This small molecule binds to this protein.
Small molecule (SMILES): Cc1ccccc1CNC(=O)[C@H](Cc1ccncc1)NC(=O)[C@H](CC(=O)NCC(C)(C)C)NC(=O)C(=O)c1c[nH]c2ccccc12

Binding-site contacts:
Ligand atom O13 contacts residue ALA22 of chain 1.Y at 3.5 Å.
Ligand atom C21 contacts residue ALA49 of chain 1.Y at 3.7 Å (hydrophobic).
Ligand atom C46 contacts residue SER149 of chain 1.Z at 3.3 Å.
Ligand atom C26 contacts residue GLY47 of chain 1.Y at 3.4 Å.
Ligand atom C35 contacts residue THR21 of chain 1.Y at 3.8 Å.
Ligand atom C20 contacts residue ALA49 of chain 1.Y at 3.6 Å (hydrophobic).
Ligand atom C38 contacts residue ASP145 of chain 1.Z at 3.3 Å.
Ligand atom C45 contacts residue SER143 of chain 1.Z at 3.2 Å.
Ligand atom C39 contacts residue ASP145 of chain 1.Z at 3.7 Å.
Ligand atom O27 contacts residue ALA20 of chain 1.Y at 3.1 Å.
Ligand atom C19 contacts residue ALA49 of chain 1.Y at 3.4 Å (hydrophobic).
Ligand atom C17 contacts residue ALA49 of chain 1.Y at 3.8 Å (hydrophobic).
Ligand atom O12 contacts residue PRO146 of chain 1.Z at 3.8 Å.
Ligand atom C36 contacts residue ASP145 of chain 1.Z at 3.7 Å.
Ligand atom N40 contacts residue SER149 of chain 1.Z at 3.2 Å (h-bond).
Ligand atom C26 contacts residue THR21 of chain 1.Y at 3.7 Å.
Ligand atom O27 contacts residue THR21 of chain 1.Y at 2.8 Å (h-bond).
Ligand atom O37 contacts residue ALA49 of chain 1.Y at 2.8 Å (h-bond).
Ligand atom C16 contacts residue THR1 of chain 1.Y at 3.1 Å.
Ligand atom C22 contacts residue VAL31 of chain 1.Y at 3.5 Å (hydrophobic).
Ligand atom C44 contacts residue SER28 of chain 1.Y at 3.7 Å.
Ligand atom N29 contacts residue THR21 of chain 1.Y at 2.9 Å (h-bond).
Ligand atom C45 contacts residue ARG156 of chain 1.Z at 3.4 Å.
Ligand atom CL23 contacts residue MET45 of chain 1.Y at 3.8 Å (hydrophobic).
Ligand atom CL23 contacts residue ALA46 of chain 1.Y at 3.5 Å (hydrophobic).
Ligand atom O41 contacts residue ALA27 of chain 1.Y at 3.6 Å.
Ligand atom C34 contacts residue GLY47 of chain 1.Y at 3.6 Å.
Ligand atom N40 contacts residue ASP145 of chain 1.Z at 3.7 Å.
Ligand atom O37 contacts residue GLY48 of chain 1.Y at 3.6 Å.
Ligand atom CL23 contacts residue GLY47 of chain 1.Y at 3.2 Å.
Ligand atom C28 contacts residue THR21 of chain 1.Y at 3.5 Å.
Ligand atom C21 contacts residue VAL31 of chain 1.Y at 3.3 Å (hydrophobic).
Ligand atom C36 contacts residue THR21 of chain 1.Y at 3.7 Å.
Ligand atom C38 contacts residue ALA49 of chain 1.Y at 3.7 Å (hydrophobic).
Ligand atom C34 contacts residue MES1 of chain 1.PA at 3.6 Å.
Ligand atom O12 contacts residue ASP145 of chain 1.Z at 3.0 Å (salt-bridge).
Ligand atom C25 contacts residue GLY47 of chain 1.Y at 3.7 Å.
Ligand atom C18 contacts residue ALA49 of chain 1.Y at 3.5 Å (hydrophobic).
Ligand atom N15 contacts residue GLY47 of chain 1.Y at 3.0 Å (h-bond).
Ligand atom N24 contacts residue ASP145 of chain 1.Z at 2.9 Å (salt-bridge).

Sequence of chain 1.Z:
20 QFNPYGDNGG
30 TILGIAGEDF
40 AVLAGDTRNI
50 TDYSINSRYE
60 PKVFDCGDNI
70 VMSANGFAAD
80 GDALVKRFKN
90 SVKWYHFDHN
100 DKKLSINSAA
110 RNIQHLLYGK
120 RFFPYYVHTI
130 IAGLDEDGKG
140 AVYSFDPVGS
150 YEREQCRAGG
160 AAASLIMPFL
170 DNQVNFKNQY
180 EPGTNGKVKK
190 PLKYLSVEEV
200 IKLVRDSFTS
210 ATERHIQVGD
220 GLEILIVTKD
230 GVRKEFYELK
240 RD

Sequence of chain 1.Y:
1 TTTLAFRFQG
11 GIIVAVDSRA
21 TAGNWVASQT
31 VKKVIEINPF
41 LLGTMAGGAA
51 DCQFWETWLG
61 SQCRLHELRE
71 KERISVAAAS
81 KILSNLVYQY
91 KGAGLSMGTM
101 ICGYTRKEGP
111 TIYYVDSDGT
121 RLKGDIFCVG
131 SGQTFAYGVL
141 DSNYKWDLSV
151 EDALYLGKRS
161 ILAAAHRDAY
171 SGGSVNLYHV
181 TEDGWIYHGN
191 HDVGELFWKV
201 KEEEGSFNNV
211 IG